This small molecule binds to this protein.
Small molecule (SMILES): N[C@@H](CCC(=O)O)C(=O)O

Binding-site contacts:
Ligand atom N contacts residue GLY228 of chain 1.F at 3.9 Å.
Ligand atom N contacts residue PHE230 of chain 1.F at 4.2 Å.
Ligand atom N contacts residue VAL227 of chain 1.F at 3.9 Å.
Ligand atom C contacts residue ARG129 of chain 1.F at 3.0 Å.
Ligand atom C contacts residue GLY228 of chain 1.F at 4.2 Å.
Ligand atom CD contacts residue PHE230 of chain 1.F at 4.2 Å (hydrophobic).
Ligand atom CG contacts residue ASN231 of chain 1.F at 4.4 Å.
Ligand atom CA contacts residue GLY228 of chain 1.F at 4.4 Å.
Ligand atom CD contacts residue GLY229 of chain 1.F at 4.1 Å.
Ligand atom OE1 contacts residue ASN231 of chain 1.F at 3.4 Å (h-bond).
Ligand atom OE2 contacts residue THR232 of chain 1.F at 4.0 Å.
Ligand atom O contacts residue ARG129 of chain 1.F at 3.0 Å (salt-bridge).
Ligand atom O contacts residue GLY229 of chain 1.F at 3.7 Å.
Ligand atom CA contacts residue ARG129 of chain 1.F at 4.0 Å.
Ligand atom OE1 contacts residue GLY229 of chain 1.F at 4.1 Å.
Ligand atom CA contacts residue GLY229 of chain 1.F at 3.6 Å.
Ligand atom O contacts residue GLY228 of chain 1.F at 4.0 Å.
Ligand atom N contacts residue GLY229 of chain 1.F at 3.7 Å.
Ligand atom N contacts residue ARG129 of chain 1.F at 3.6 Å.
Ligand atom OE2 contacts residue GLY229 of chain 1.F at 3.8 Å.
Ligand atom CD contacts residue ASN231 of chain 1.F at 3.6 Å.
Ligand atom OXT contacts residue ARG129 of chain 1.F at 2.8 Å (salt-bridge).
Ligand atom C contacts residue GLY229 of chain 1.F at 4.1 Å.
Ligand atom OE1 contacts residue PHE230 of chain 1.F at 3.6 Å.
Ligand atom OE2 contacts residue PHE230 of chain 1.F at 4.2 Å.
Ligand atom OE2 contacts residue ASN231 of chain 1.F at 3.5 Å.

Sequence of chain 1.F:
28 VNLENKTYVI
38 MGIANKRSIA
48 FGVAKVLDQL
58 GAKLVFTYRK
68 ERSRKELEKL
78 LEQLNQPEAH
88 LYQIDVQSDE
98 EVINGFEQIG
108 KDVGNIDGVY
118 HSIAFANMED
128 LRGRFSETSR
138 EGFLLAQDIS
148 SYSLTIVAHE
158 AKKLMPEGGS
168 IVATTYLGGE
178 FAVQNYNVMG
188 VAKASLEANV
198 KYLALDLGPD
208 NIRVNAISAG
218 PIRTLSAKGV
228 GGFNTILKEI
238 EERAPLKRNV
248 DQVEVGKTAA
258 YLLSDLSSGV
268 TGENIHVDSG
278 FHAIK